Sequence of chain 1.C:
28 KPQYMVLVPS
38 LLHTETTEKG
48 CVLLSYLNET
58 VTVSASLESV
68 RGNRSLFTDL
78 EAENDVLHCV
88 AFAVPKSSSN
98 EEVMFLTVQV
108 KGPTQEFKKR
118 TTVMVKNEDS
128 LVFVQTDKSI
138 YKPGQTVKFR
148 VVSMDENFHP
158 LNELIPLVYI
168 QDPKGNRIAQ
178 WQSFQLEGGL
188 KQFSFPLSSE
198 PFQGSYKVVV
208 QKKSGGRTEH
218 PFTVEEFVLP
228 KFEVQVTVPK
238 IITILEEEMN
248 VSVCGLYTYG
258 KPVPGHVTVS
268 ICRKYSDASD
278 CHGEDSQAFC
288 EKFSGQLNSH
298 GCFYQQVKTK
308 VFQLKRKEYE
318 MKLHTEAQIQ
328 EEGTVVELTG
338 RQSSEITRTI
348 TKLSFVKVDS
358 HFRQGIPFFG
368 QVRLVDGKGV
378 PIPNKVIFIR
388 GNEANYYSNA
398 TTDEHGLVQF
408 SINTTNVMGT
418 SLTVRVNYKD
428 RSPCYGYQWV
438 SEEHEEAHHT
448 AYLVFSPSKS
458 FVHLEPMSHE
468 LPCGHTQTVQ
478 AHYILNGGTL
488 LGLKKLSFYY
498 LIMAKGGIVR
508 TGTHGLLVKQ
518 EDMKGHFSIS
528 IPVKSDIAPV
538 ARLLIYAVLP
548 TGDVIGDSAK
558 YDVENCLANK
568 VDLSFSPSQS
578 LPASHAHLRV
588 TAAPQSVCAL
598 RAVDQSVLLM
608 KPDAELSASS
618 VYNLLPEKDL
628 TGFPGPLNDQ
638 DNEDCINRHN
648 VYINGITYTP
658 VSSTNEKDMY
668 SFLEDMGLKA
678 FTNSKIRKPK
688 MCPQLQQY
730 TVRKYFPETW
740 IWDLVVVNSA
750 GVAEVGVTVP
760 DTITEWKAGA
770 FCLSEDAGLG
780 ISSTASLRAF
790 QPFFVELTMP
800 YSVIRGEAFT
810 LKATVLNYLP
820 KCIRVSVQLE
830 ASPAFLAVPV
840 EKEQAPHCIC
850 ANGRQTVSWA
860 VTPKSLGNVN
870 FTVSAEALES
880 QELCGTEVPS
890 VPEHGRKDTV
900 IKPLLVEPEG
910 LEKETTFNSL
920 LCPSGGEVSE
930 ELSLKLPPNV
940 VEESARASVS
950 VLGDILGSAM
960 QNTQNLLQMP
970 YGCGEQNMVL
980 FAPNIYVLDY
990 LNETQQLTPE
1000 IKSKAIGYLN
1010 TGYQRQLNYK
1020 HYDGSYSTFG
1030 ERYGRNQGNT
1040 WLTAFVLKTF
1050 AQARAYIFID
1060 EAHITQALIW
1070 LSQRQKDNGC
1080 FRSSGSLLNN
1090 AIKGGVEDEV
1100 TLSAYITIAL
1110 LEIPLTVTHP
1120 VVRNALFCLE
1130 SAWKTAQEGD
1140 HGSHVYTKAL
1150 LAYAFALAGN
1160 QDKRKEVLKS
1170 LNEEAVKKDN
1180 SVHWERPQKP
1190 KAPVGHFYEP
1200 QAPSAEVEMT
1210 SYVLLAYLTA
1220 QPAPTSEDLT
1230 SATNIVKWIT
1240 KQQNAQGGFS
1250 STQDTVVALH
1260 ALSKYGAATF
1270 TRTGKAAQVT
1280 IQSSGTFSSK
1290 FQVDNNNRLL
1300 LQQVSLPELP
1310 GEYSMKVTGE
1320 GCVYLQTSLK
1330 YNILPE

The small molecule below binds the protein below.
Small molecule (SMILES): CC(=O)N[C@@H]1[C@@H](O)[C@H](O)[C@@H](CO)O[C@H]1O

Binding-site contacts:
Ligand atom C2 contacts residue ASN70 of chain 1.C at 2.5 Å.
Ligand atom C5 contacts residue ASN70 of chain 1.C at 3.7 Å.
Ligand atom C1 contacts residue ASN70 of chain 1.C at 1.4 Å.
Ligand atom O7 contacts residue ASN70 of chain 1.C at 3.8 Å.
Ligand atom N2 contacts residue ASN70 of chain 1.C at 3.0 Å (h-bond).
Ligand atom O5 contacts residue ASN70 of chain 1.C at 2.5 Å (h-bond).
Ligand atom C7 contacts residue ASN70 of chain 1.C at 3.6 Å.
Ligand atom C4 contacts residue ASN70 of chain 1.C at 4.3 Å.
Ligand atom C3 contacts residue ASN70 of chain 1.C at 3.8 Å.